Sequence of chain 3.C:
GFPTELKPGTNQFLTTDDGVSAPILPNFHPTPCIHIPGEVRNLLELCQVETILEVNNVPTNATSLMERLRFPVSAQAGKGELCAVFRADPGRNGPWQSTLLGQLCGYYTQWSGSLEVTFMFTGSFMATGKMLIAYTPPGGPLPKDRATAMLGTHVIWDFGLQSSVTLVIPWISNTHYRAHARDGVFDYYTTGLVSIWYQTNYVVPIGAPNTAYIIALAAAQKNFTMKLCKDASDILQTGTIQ

Binding-site contacts:
Ligand atom CAA contacts residue SER178 of chain 3.A at 3.5 Å.
Ligand atom CAS contacts residue TYR201 of chain 3.A at 3.6 Å (hydrophobic).
Ligand atom NBC contacts residue TRP203 of chain 3.A at 3.8 Å.
Ligand atom CAH contacts residue ASP112 of chain 3.A at 3.4 Å.
Ligand atom CAJ contacts residue ILE24 of chain 3.C at 3.9 Å (hydrophobic).
Ligand atom CAD contacts residue PHE137 of chain 3.A at 3.8 Å (hydrophobic).
Ligand atom OAW contacts residue MET195 of chain 3.A at 3.2 Å.
Ligand atom CAA contacts residue VAL179 of chain 3.A at 3.4 Å (hydrophobic).
Ligand atom CBA contacts residue ASN228 of chain 3.A at 3.7 Å.
Ligand atom CAG contacts residue TRP203 of chain 3.A at 3.7 Å (hydrophobic).
Ligand atom NBD contacts residue TRP203 of chain 3.A at 3.2 Å.
Ligand atom CAH contacts residue THR114 of chain 3.A at 3.8 Å.
Ligand atom CAG contacts residue ASN228 of chain 3.A at 3.2 Å.
Ligand atom CAF contacts residue ASP112 of chain 3.A at 3.6 Å.
Ligand atom CAF contacts residue THR114 of chain 3.A at 3.6 Å.
Ligand atom CAA contacts residue PRO177 of chain 3.A at 3.2 Å (hydrophobic).
Ligand atom CAE contacts residue GLN202 of chain 3.A at 3.4 Å.
Ligand atom CAS contacts residue ASN228 of chain 3.A at 3.8 Å.
Ligand atom CAK contacts residue PHE135 of chain 3.A at 3.7 Å (hydrophobic).
Ligand atom CAN contacts residue PHE135 of chain 3.A at 3.7 Å (hydrophobic).
Ligand atom CBA contacts residue TRP203 of chain 3.A at 3.5 Å (hydrophobic).
Ligand atom CAO contacts residue ILE111 of chain 3.A at 3.8 Å (hydrophobic).
Ligand atom CAS contacts residue TRP203 of chain 3.A at 3.4 Å (hydrophobic).
Ligand atom CAI contacts residue VAL192 of chain 3.A at 3.8 Å (hydrophobic).
Ligand atom CAX contacts residue TRP203 of chain 3.A at 3.5 Å (hydrophobic).
Ligand atom CAG contacts residue GLN202 of chain 3.A at 3.4 Å.
Ligand atom CAR contacts residue TYR201 of chain 3.A at 3.4 Å (hydrophobic).
Ligand atom CAN contacts residue ILE111 of chain 3.A at 3.6 Å (hydrophobic).
Ligand atom CAM contacts residue PHE155 of chain 3.A at 3.8 Å (hydrophobic).
Ligand atom NAT contacts residue PHE155 of chain 3.A at 3.9 Å.
Ligand atom CAI contacts residue PHE135 of chain 3.A at 3.7 Å (hydrophobic).
Ligand atom OAC contacts residue ILE113 of chain 3.A at 3.3 Å (h-bond).
Ligand atom CAM contacts residue PRO177 of chain 3.A at 3.7 Å (hydrophobic).
Ligand atom OAC contacts residue ASP112 of chain 3.A at 3.7 Å.
Ligand atom CAA contacts residue TYR153 of chain 3.A at 3.9 Å (hydrophobic).
Ligand atom CAJ contacts residue PHE155 of chain 3.A at 3.7 Å (hydrophobic).
Ligand atom CAL contacts residue PHE155 of chain 3.A at 3.7 Å (hydrophobic).
Ligand atom CAE contacts residue ASN228 of chain 3.A at 3.4 Å.
Ligand atom NBD contacts residue ASN228 of chain 3.A at 3.9 Å.
Ligand atom OAC contacts residue TRP203 of chain 3.A at 3.9 Å.

Sequence of chain 3.A:
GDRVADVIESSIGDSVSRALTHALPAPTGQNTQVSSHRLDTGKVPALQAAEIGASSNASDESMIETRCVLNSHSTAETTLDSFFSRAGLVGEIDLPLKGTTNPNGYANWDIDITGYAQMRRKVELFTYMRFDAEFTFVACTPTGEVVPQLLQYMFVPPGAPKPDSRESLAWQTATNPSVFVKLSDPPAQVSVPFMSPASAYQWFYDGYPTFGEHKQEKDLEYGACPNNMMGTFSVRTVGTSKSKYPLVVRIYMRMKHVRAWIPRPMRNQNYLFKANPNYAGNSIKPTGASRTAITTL

Sequence of chain 4.C:
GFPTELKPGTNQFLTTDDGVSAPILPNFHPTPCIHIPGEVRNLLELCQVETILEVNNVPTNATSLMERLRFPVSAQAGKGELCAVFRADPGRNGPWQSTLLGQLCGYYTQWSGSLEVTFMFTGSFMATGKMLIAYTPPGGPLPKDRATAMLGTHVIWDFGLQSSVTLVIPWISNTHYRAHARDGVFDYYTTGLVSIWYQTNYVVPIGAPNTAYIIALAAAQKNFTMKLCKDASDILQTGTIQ

A small-molecule ligand and the protein it binds are described below.
Small molecule (SMILES): CCO/N=C/c1ccc(OCC[C@@H](C)CCN2CCN(c3ccncc3)C2=O)cc1